Binding-site contacts:
Ligand atom C7 contacts residue ILE342 of chain 3.A at 3.3 Å (hydrophobic).
Ligand atom C13 contacts residue THR338 of chain 3.A at 3.6 Å.
Ligand atom C12 contacts residue THR338 of chain 3.A at 4.3 Å.
Ligand atom BR contacts residue ILE342 of chain 3.A at 4.1 Å.
Ligand atom C6 contacts residue ILE342 of chain 3.A at 3.3 Å (hydrophobic).
Ligand atom BR contacts residue HIS339 of chain 3.A at 4.1 Å.
Ligand atom O2 contacts residue THR338 of chain 3.A at 2.8 Å (h-bond).
Ligand atom C11 contacts residue ILE342 of chain 3.A at 4.4 Å (hydrophobic).
Ligand atom C5 contacts residue ILE342 of chain 3.A at 3.6 Å (hydrophobic).
Ligand atom C11 contacts residue GLY100 of chain 3.A at 3.9 Å.
Ligand atom BR contacts residue GLU350 of chain 3.A at 3.4 Å.
Ligand atom C3 contacts residue ASN103 of chain 3.A at 3.9 Å.
Ligand atom C5 contacts residue ILE346 of chain 3.A at 4.4 Å (hydrophobic).
Ligand atom N2 contacts residue HIS339 of chain 3.A at 4.4 Å.
Ligand atom C7 contacts residue HIS339 of chain 3.A at 4.3 Å.
Ligand atom C13 contacts residue SER341 of chain 3.A at 3.9 Å.
Ligand atom O3 contacts residue THR338 of chain 3.A at 4.3 Å.
Ligand atom O3 contacts residue GLY100 of chain 3.A at 4.1 Å.
Ligand atom C12 contacts residue ILE342 of chain 3.A at 4.5 Å (hydrophobic).
Ligand atom O2 contacts residue SER341 of chain 3.A at 3.4 Å (h-bond).
Ligand atom C12 contacts residue SER341 of chain 3.A at 3.8 Å.
Ligand atom C11 contacts residue THR338 of chain 3.A at 4.5 Å.
Ligand atom N1 contacts residue ASN103 of chain 3.A at 3.6 Å.
Ligand atom N1 contacts residue ILE342 of chain 3.A at 4.3 Å.
Ligand atom BR contacts residue ILE352 of chain 3.A at 4.5 Å.
Ligand atom O1 contacts residue THR338 of chain 3.A at 4.1 Å.
Ligand atom C2 contacts residue ASN103 of chain 3.A at 3.0 Å.
Ligand atom C9 contacts residue ASN103 of chain 3.A at 4.5 Å.
Ligand atom C8 contacts residue ASN103 of chain 3.A at 4.3 Å.
Ligand atom O1 contacts residue GLY100 of chain 3.A at 3.5 Å.
Ligand atom C4 contacts residue ILE342 of chain 3.A at 3.9 Å (hydrophobic).
Ligand atom C10 contacts residue ASN103 of chain 3.A at 3.7 Å.
Ligand atom C5 contacts residue GLU350 of chain 3.A at 4.2 Å.
Ligand atom N2 contacts residue ILE342 of chain 3.A at 3.7 Å.
Ligand atom N2 contacts residue THR338 of chain 3.A at 4.0 Å.
Ligand atom C11 contacts residue HIS339 of chain 3.A at 4.3 Å.
Ligand atom C9 contacts residue ILE342 of chain 3.A at 3.9 Å (hydrophobic).
Ligand atom O1 contacts residue HIS339 of chain 3.A at 3.5 Å (h-bond).
Ligand atom C8 contacts residue ILE342 of chain 3.A at 3.5 Å (hydrophobic).
Ligand atom C10 contacts residue GLY100 of chain 3.A at 4.0 Å.

A small-molecule ligand and the protein it binds are described below.
Small molecule (SMILES): O=C(O)CNC(=O)Cn1ccc2ccc(Br)cc21

Sequence of chain 3.A:
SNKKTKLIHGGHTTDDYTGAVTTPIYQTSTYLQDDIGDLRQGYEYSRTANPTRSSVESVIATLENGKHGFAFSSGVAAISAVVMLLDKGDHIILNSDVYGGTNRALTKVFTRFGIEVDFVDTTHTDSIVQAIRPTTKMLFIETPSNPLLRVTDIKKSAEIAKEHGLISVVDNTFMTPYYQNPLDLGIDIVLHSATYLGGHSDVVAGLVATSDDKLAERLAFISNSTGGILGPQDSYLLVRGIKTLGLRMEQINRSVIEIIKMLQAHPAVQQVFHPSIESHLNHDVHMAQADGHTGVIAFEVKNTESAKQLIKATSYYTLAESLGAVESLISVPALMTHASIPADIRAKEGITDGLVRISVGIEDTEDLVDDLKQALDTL